Binding-site contacts:
Ligand atom CGC contacts residue HIS278 of chain 1.B at 3.5 Å.
Ligand atom ND contacts residue ASP196 of chain 1.B at 2.9 Å (salt-bridge).
Ligand atom CBB contacts residue HIS248 of chain 1.B at 3.5 Å.
Ligand atom C1C contacts residue HIS248 of chain 1.B at 3.3 Å.
Ligand atom O2C contacts residue HIS278 of chain 1.B at 3.5 Å (h-bond).
Ligand atom OD contacts residue SER462 of chain 1.B at 3.4 Å.
Ligand atom OA contacts residue TYR251 of chain 1.B at 3.4 Å.
Ligand atom CHC contacts residue HIS248 of chain 1.B at 3.3 Å.
Ligand atom OD contacts residue TYR251 of chain 1.B at 3.1 Å (h-bond).
Ligand atom CMD contacts residue TYR165 of chain 1.B at 3.5 Å (hydrophobic).
Ligand atom ND contacts residue PHE192 of chain 1.B at 3.6 Å.
Ligand atom CMA contacts residue LEU457 of chain 1.B at 3.6 Å (hydrophobic).
Ligand atom CBD contacts residue PRO459 of chain 1.B at 3.6 Å (hydrophobic).
Ligand atom O2B contacts residue ARG211 of chain 1.B at 2.8 Å (salt-bridge).
Ligand atom NC contacts residue ASP196 of chain 1.B at 3.2 Å (salt-bridge).
Ligand atom CAC contacts residue TYR205 of chain 1.B at 3.4 Å (hydrophobic).
Ligand atom C1A contacts residue ASP196 of chain 1.B at 3.5 Å.
Ligand atom O1C contacts residue HIS278 of chain 1.B at 2.6 Å (h-bond).
Ligand atom C1B contacts residue PRO198 of chain 1.B at 3.5 Å (hydrophobic).
Ligand atom C4D contacts residue TYR251 of chain 1.B at 3.0 Å (hydrophobic).
Ligand atom CGB contacts residue ARG211 of chain 1.B at 3.5 Å.
Ligand atom O2C contacts residue TYR165 of chain 1.B at 2.8 Å (h-bond).
Ligand atom C4B contacts residue HIS248 of chain 1.B at 3.5 Å.
Ligand atom NA contacts residue ASP196 of chain 1.B at 2.9 Å (salt-bridge).
Ligand atom CHD contacts residue ASP196 of chain 1.B at 3.6 Å.
Ligand atom CBA contacts residue CYS13 of chain 1.B at 1.8 Å (hydrophobic).
Ligand atom CGC contacts residue VAL276 of chain 1.B at 3.6 Å (hydrophobic).
Ligand atom OD contacts residue PHE192 of chain 1.B at 3.6 Å.
Ligand atom CBC contacts residue TYR205 of chain 1.B at 3.3 Å (hydrophobic).
Ligand atom CHB contacts residue PRO198 of chain 1.B at 3.3 Å (hydrophobic).
Ligand atom CAA contacts residue CYS13 of chain 1.B at 2.9 Å (hydrophobic).
Ligand atom O2C contacts residue VAL276 of chain 1.B at 3.4 Å.
Ligand atom O1B contacts residue ARG211 of chain 1.B at 2.9 Å (salt-bridge).
Ligand atom NB contacts residue ASP196 of chain 1.B at 2.9 Å (salt-bridge).
Ligand atom CMC contacts residue TYR165 of chain 1.B at 3.4 Å (hydrophobic).
Ligand atom CHB contacts residue ASP196 of chain 1.B at 3.5 Å.
Ligand atom C4A contacts residue ASP196 of chain 1.B at 3.2 Å.
Ligand atom O1C contacts residue VAL276 of chain 1.B at 3.6 Å.
Ligand atom NC contacts residue HIS248 of chain 1.B at 3.5 Å (h-bond).
Ligand atom ND contacts residue TYR251 of chain 1.B at 3.1 Å (h-bond).

Sequence of chain 1.B:
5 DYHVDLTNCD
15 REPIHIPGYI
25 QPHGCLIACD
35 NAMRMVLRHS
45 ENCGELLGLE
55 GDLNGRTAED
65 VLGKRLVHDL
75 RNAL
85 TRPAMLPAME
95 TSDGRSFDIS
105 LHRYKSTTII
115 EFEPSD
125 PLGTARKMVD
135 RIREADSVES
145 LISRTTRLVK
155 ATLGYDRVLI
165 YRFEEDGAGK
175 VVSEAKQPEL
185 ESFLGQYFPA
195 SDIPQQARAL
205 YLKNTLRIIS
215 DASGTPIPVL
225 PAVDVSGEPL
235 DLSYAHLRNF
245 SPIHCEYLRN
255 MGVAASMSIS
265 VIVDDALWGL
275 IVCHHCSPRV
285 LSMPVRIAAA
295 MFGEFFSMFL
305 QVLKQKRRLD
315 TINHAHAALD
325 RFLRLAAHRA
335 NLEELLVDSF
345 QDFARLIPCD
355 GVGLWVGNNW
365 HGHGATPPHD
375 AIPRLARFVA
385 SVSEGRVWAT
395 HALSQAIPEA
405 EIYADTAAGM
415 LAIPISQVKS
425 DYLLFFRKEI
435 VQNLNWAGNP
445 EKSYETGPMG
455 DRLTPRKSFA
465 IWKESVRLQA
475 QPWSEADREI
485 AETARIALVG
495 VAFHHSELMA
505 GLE

This small molecule binds to this protein.
Small molecule (SMILES): C=CC1=C(C)/C(=C\c2[nH]c(/C=C3\N=C(/C=C4\NC(=O)[C@@H](C)\C4=C/C)C(C)=C3CCC(=O)O)c(CCC(=O)O)c2C)NC1=O